Binding-site contacts:
Ligand atom O7 contacts residue MSE183 of chain 1.A at 3.9 Å.
Ligand atom O5 contacts residue PHE179 of chain 1.A at 3.8 Å.
Ligand atom N12 contacts residue HIS276 of chain 1.A at 3.6 Å.
Ligand atom O7 contacts residue ASP280 of chain 1.A at 2.7 Å (salt-bridge).
Ligand atom CM6 contacts residue PHE179 of chain 1.A at 3.6 Å (hydrophobic).
Ligand atom O10 contacts residue VAL186 of chain 1.A at 3.5 Å.
Ligand atom N12 contacts residue ASN308 of chain 1.A at 3.1 Å (h-bond).
Ligand atom N2 contacts residue MSE183 of chain 1.A at 3.8 Å.
Ligand atom C3 contacts residue ASP130 of chain 1.A at 3.7 Å.
Ligand atom C8 contacts residue MSE183 of chain 1.A at 3.2 Å.
Ligand atom O5 contacts residue PHE133 of chain 1.A at 3.5 Å.
Ligand atom C2 contacts residue ALA182 of chain 1.A at 3.8 Å (hydrophobic).
Ligand atom O5 contacts residue LEU324 of chain 1.A at 3.9 Å.
Ligand atom O8 contacts residue MSE183 of chain 1.A at 3.6 Å.
Ligand atom C7 contacts residue MSE183 of chain 1.A at 3.3 Å.
Ligand atom C24 contacts residue HIS276 of chain 1.A at 3.2 Å.
Ligand atom C2 contacts residue ASP130 of chain 1.A at 3.6 Å.
Ligand atom O7 contacts residue HIS279 of chain 1.A at 3.2 Å (h-bond).
Ligand atom N4 contacts residue LEU324 of chain 1.A at 3.5 Å.
Ligand atom C6 contacts residue MSE183 of chain 1.A at 3.7 Å.
Ligand atom C7 contacts residue ASP280 of chain 1.A at 3.8 Å.
Ligand atom O8 contacts residue HIS279 of chain 1.A at 2.8 Å (h-bond).
Ligand atom N2 contacts residue VAL186 of chain 1.A at 3.8 Å.
Ligand atom C24 contacts residue ASP280 of chain 1.A at 3.1 Å.
Ligand atom C1 contacts residue VAL186 of chain 1.A at 3.8 Å (hydrophobic).
Ligand atom C5 contacts residue PHE179 of chain 1.A at 3.8 Å (hydrophobic).
Ligand atom C7 contacts residue HIS279 of chain 1.A at 3.9 Å.
Ligand atom N2 contacts residue ALA182 of chain 1.A at 3.2 Å (h-bond).
Ligand atom C25 contacts residue VAL321 of chain 1.A at 3.4 Å (hydrophobic).
Ligand atom C8 contacts residue HIS279 of chain 1.A at 3.6 Å.
Ligand atom C7 contacts residue LEU325 of chain 1.A at 3.7 Å (hydrophobic).
Ligand atom O7 contacts residue LEU325 of chain 1.A at 3.7 Å.
Ligand atom O5 contacts residue LEU328 of chain 1.A at 3.3 Å.
Ligand atom C24 contacts residue SAH1 of chain 1.E at 3.5 Å.
Ligand atom C4A contacts residue MSE183 of chain 1.A at 3.8 Å.
Ligand atom C8A contacts residue MSE183 of chain 1.A at 3.4 Å.
Ligand atom C10 contacts residue MSE183 of chain 1.A at 3.6 Å.
Ligand atom C6 contacts residue PHE179 of chain 1.A at 3.7 Å (hydrophobic).
Ligand atom C24 contacts residue MSE183 of chain 1.A at 3.3 Å.
Ligand atom C24 contacts residue HIS279 of chain 1.A at 3.5 Å.

The protein below binds the small molecule below.
Small molecule (SMILES): COC1=C(C)C(=O)C2=C(C1=O)[C@@H](COC(N)=O)[C@@]1(OC)[C@H]3N[C@H]3CN21

Sequence of chain 1.A:
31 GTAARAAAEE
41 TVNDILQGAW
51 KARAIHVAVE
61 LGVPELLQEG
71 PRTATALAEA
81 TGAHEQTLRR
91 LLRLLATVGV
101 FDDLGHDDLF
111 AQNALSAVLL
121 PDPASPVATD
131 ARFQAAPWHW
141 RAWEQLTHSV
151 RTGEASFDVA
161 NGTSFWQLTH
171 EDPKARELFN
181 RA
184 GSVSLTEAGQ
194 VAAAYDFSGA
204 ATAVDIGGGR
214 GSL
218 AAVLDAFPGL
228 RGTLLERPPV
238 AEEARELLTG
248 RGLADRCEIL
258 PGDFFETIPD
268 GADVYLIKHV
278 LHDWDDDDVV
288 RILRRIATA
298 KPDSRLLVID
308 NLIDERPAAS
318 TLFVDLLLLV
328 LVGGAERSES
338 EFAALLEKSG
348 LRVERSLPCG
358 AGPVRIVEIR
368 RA